The small molecule below binds the protein below.
Small molecule (SMILES): N[C@@H](CC(=O)O)C(=O)O

Binding-site contacts:
Ligand atom OD1 contacts residue GLY359 of chain 1.F at 3.0 Å (h-bond).
Ligand atom O contacts residue SER278 of chain 1.F at 2.8 Å (h-bond).
Ligand atom OD1 contacts residue ASP394 of chain 1.F at 3.7 Å.
Ligand atom CG contacts residue TYR317 of chain 1.F at 3.3 Å (hydrophobic).
Ligand atom N contacts residue THR398 of chain 1.F at 3.5 Å (h-bond).
Ligand atom CB contacts residue THR352 of chain 1.F at 3.7 Å.
Ligand atom CA contacts residue ASP394 of chain 1.F at 3.2 Å.
Ligand atom OD1 contacts residue TYR317 of chain 1.F at 2.7 Å (h-bond).
Ligand atom OXT contacts residue ASN401 of chain 1.F at 2.9 Å (h-bond).
Ligand atom OD2 contacts residue THR314 of chain 1.F at 2.3 Å (h-bond).
Ligand atom N contacts residue VAL355 of chain 1.F at 2.8 Å (h-bond).
Ligand atom N contacts residue PRO356 of chain 1.F at 3.3 Å.
Ligand atom CA contacts residue THR398 of chain 1.F at 3.4 Å.
Ligand atom OXT contacts residue MET311 of chain 1.F at 3.0 Å.
Ligand atom CB contacts residue ALA353 of chain 1.F at 3.8 Å (hydrophobic).
Ligand atom OXT contacts residue THR398 of chain 1.F at 3.5 Å.
Ligand atom CB contacts residue VAL355 of chain 1.F at 3.3 Å (hydrophobic).
Ligand atom CA contacts residue VAL355 of chain 1.F at 3.4 Å (hydrophobic).
Ligand atom C contacts residue GLY354 of chain 1.F at 3.9 Å.
Ligand atom C contacts residue SER278 of chain 1.F at 3.7 Å.
Ligand atom C contacts residue VAL355 of chain 1.F at 3.9 Å (hydrophobic).
Ligand atom OD1 contacts residue GLY357 of chain 1.F at 3.5 Å.
Ligand atom N contacts residue ASP394 of chain 1.F at 2.7 Å (salt-bridge).
Ligand atom N contacts residue ARG276 of chain 1.F at 2.9 Å (salt-bridge).
Ligand atom OXT contacts residue SER278 of chain 1.F at 3.0 Å (h-bond).
Ligand atom CG contacts residue ASP394 of chain 1.F at 3.6 Å.
Ligand atom CG contacts residue GLY359 of chain 1.F at 3.8 Å.
Ligand atom OD1 contacts residue ALA358 of chain 1.F at 3.8 Å.
Ligand atom CG contacts residue THR314 of chain 1.F at 3.3 Å.
Ligand atom C contacts residue MET311 of chain 1.F at 3.7 Å (hydrophobic).
Ligand atom O contacts residue THR398 of chain 1.F at 3.4 Å.
Ligand atom CB contacts residue THR314 of chain 1.F at 3.8 Å.
Ligand atom O contacts residue SER277 of chain 1.F at 3.4 Å.
Ligand atom O contacts residue VAL355 of chain 1.F at 3.6 Å.
Ligand atom O contacts residue GLY354 of chain 1.F at 2.8 Å (h-bond).
Ligand atom OD2 contacts residue TYR317 of chain 1.F at 3.2 Å (h-bond).
Ligand atom N contacts residue GLY357 of chain 1.F at 3.8 Å.
Ligand atom O contacts residue ARG276 of chain 1.F at 3.5 Å (salt-bridge).
Ligand atom C contacts residue ASN401 of chain 1.F at 3.8 Å.
Ligand atom C contacts residue THR398 of chain 1.F at 3.5 Å.

Sequence of chain 1.F:
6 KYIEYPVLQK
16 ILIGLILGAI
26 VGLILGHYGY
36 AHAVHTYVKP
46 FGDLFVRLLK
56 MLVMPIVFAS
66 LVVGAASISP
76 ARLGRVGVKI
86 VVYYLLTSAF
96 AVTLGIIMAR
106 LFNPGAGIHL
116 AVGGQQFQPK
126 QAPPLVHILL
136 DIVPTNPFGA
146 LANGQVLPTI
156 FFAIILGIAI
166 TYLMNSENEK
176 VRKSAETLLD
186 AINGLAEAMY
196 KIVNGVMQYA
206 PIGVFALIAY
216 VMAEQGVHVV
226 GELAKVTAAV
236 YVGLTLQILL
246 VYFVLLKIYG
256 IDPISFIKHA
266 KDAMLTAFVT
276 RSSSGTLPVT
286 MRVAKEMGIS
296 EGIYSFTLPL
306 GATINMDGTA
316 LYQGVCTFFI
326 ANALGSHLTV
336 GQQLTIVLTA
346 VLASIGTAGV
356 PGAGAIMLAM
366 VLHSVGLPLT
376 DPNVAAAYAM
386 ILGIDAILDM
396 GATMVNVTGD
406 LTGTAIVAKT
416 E